Sequence of chain 7.A:
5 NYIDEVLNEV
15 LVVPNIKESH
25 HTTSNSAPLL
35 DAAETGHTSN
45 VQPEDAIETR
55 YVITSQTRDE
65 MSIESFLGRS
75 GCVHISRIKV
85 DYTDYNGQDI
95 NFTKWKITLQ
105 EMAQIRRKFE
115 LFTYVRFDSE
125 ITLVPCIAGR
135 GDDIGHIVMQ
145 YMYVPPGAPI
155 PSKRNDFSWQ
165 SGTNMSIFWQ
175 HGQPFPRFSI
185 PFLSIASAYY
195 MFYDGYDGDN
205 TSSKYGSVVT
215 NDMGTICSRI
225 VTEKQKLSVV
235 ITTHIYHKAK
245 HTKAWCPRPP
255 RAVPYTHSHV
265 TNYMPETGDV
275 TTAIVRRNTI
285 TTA

A small-molecule ligand and the protein it binds are described below.
Small molecule (SMILES): COc1ccc(N2CCN(c3cccc(C)c3)CC2)nn1

Binding-site contacts:
Ligand atom C17 contacts residue ILE220 of chain 7.A at 3.9 Å (hydrophobic).
Ligand atom C1 contacts residue MET195 of chain 7.A at 4.3 Å (hydrophobic).
Ligand atom C8 contacts residue PHE121 of chain 7.A at 4.3 Å (hydrophobic).
Ligand atom C21 contacts residue ILE101 of chain 7.A at 4.0 Å (hydrophobic).
Ligand atom C14 contacts residue LEU187 of chain 7.A at 4.3 Å (hydrophobic).
Ligand atom C3 contacts residue TYR193 of chain 7.A at 3.8 Å (hydrophobic).
Ligand atom C1 contacts residue TYR193 of chain 7.A at 3.8 Å (hydrophobic).
Ligand atom C13 contacts residue ILE101 of chain 7.A at 3.4 Å (hydrophobic).
Ligand atom C17 contacts residue TYR147 of chain 7.A at 4.0 Å (hydrophobic).
Ligand atom C20 contacts residue ILE125 of chain 7.A at 3.4 Å (hydrophobic).
Ligand atom C14 contacts residue ILE101 of chain 7.A at 4.1 Å (hydrophobic).
Ligand atom C7 contacts residue LEU103 of chain 7.A at 3.2 Å (hydrophobic).
Ligand atom C10 contacts residue HIS241 of chain 7.A at 3.6 Å.
Ligand atom C18 contacts residue PHE182 of chain 7.A at 4.0 Å (hydrophobic).
Ligand atom C18 contacts residue ILE125 of chain 7.A at 4.2 Å (hydrophobic).
Ligand atom C21 contacts residue ILE220 of chain 7.A at 3.5 Å (hydrophobic).
Ligand atom C19 contacts residue ILE125 of chain 7.A at 3.2 Å (hydrophobic).
Ligand atom C6 contacts residue THR102 of chain 7.A at 4.3 Å.
Ligand atom C16 contacts residue TYR147 of chain 7.A at 4.3 Å (hydrophobic).
Ligand atom C7 contacts residue THR102 of chain 7.A at 4.2 Å.
Ligand atom N5 contacts residue MET217 of chain 7.A at 3.3 Å (h-bond).
Ligand atom C21 contacts residue TYR147 of chain 7.A at 2.7 Å (hydrophobic).
Ligand atom C14 contacts residue MET217 of chain 7.A at 3.9 Å (hydrophobic).
Ligand atom C1 contacts residue TYR194 of chain 7.A at 4.2 Å (hydrophobic).
Ligand atom O2 contacts residue MET195 of chain 7.A at 4.4 Å.
Ligand atom N4 contacts residue TYR193 of chain 7.A at 3.5 Å.
Ligand atom C18 contacts residue ILE220 of chain 7.A at 4.3 Å (hydrophobic).
Ligand atom C17 contacts residue ILE101 of chain 7.A at 3.8 Å (hydrophobic).
Ligand atom C10 contacts residue SER123 of chain 7.A at 4.2 Å.
Ligand atom C15 contacts residue ILE101 of chain 7.A at 4.1 Å (hydrophobic).
Ligand atom C11 contacts residue HIS241 of chain 7.A at 3.7 Å.
Ligand atom O2 contacts residue TYR193 of chain 7.A at 3.4 Å.
Ligand atom C3 contacts residue LEU103 of chain 7.A at 4.2 Å (hydrophobic).
Ligand atom C1 contacts residue ASN215 of chain 7.A at 3.6 Å.
Ligand atom C13 contacts residue THR102 of chain 7.A at 4.3 Å.
Ligand atom C3 contacts residue PHE121 of chain 7.A at 4.4 Å (hydrophobic).
Ligand atom C16 contacts residue ILE101 of chain 7.A at 3.5 Å (hydrophobic).
Ligand atom N5 contacts residue TYR193 of chain 7.A at 4.0 Å.
Ligand atom N4 contacts residue MET217 of chain 7.A at 3.3 Å.
Ligand atom C8 contacts residue LEU103 of chain 7.A at 3.1 Å (hydrophobic).